A protein and the small-molecule ligand that binds it are described below.
Small molecule (SMILES): CNC(=O)[C@H]1Cc2ccc(NS(=O)(=O)O)cc2CN1C(=O)OC(C)(C)C

Sequence of chain 1.A:
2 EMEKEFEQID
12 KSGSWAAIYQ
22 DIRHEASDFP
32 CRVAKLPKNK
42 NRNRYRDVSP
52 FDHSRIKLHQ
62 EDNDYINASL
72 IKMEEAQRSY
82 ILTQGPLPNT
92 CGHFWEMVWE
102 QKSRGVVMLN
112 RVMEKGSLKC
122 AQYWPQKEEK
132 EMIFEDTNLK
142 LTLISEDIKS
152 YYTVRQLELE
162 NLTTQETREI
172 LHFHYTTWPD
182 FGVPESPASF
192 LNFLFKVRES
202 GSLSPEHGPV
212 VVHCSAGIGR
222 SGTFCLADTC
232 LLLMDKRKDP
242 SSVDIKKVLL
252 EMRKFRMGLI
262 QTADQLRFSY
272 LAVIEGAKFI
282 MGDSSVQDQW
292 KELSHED

Binding-site contacts:
Ligand atom C11 contacts residue TYR46 of chain 1.A at 3.2 Å (hydrophobic).
Ligand atom C2 contacts residue PHE182 of chain 1.A at 3.3 Å (hydrophobic).
Ligand atom S1 contacts residue ASP181 of chain 1.A at 3.8 Å.
Ligand atom C5 contacts residue ASP181 of chain 1.A at 3.9 Å.
Ligand atom N1 contacts residue ASP181 of chain 1.A at 3.2 Å (salt-bridge).
Ligand atom C6 contacts residue PHE182 of chain 1.A at 3.6 Å (hydrophobic).
Ligand atom N2 contacts residue TYR46 of chain 1.A at 3.3 Å.
Ligand atom C5 contacts residue PHE182 of chain 1.A at 3.4 Å (hydrophobic).
Ligand atom O5 contacts residue ARG221 of chain 1.A at 3.1 Å (salt-bridge).
Ligand atom O5 contacts residue CYS215 of chain 1.A at 3.6 Å (h-bond).
Ligand atom O6 contacts residue ARG221 of chain 1.A at 3.1 Å (salt-bridge).
Ligand atom C4 contacts residue PHE182 of chain 1.A at 3.8 Å (hydrophobic).
Ligand atom C4 contacts residue ALA217 of chain 1.A at 3.1 Å (hydrophobic).
Ligand atom C7 contacts residue TYR46 of chain 1.A at 3.6 Å (hydrophobic).
Ligand atom O2 contacts residue TYR46 of chain 1.A at 3.7 Å.
Ligand atom O5 contacts residue ASP181 of chain 1.A at 3.6 Å.
Ligand atom O4 contacts residue GLY220 of chain 1.A at 2.8 Å (h-bond).
Ligand atom C14 contacts residue TYR46 of chain 1.A at 3.3 Å (hydrophobic).
Ligand atom C9 contacts residue TYR46 of chain 1.A at 3.9 Å (hydrophobic).
Ligand atom S1 contacts residue GLY220 of chain 1.A at 3.7 Å.
Ligand atom N3 contacts residue PHE182 of chain 1.A at 3.8 Å.
Ligand atom O4 contacts residue ALA217 of chain 1.A at 3.3 Å.
Ligand atom O4 contacts residue CYS215 of chain 1.A at 3.2 Å (h-bond).
Ligand atom C1 contacts residue ALA217 of chain 1.A at 3.4 Å (hydrophobic).
Ligand atom O4 contacts residue ILE219 of chain 1.A at 3.3 Å (h-bond).
Ligand atom C15 contacts residue TYR46 of chain 1.A at 2.8 Å (hydrophobic).
Ligand atom O6 contacts residue GLY220 of chain 1.A at 3.6 Å.
Ligand atom O5 contacts residue SER216 of chain 1.A at 3.2 Å (h-bond).
Ligand atom C2 contacts residue ASP181 of chain 1.A at 3.6 Å.
Ligand atom C8 contacts residue TYR46 of chain 1.A at 3.5 Å (hydrophobic).
Ligand atom O4 contacts residue GLY218 of chain 1.A at 3.6 Å (h-bond).
Ligand atom S1 contacts residue CYS215 of chain 1.A at 3.4 Å (h-bond).
Ligand atom O5 contacts residue ALA217 of chain 1.A at 3.2 Å (h-bond).
Ligand atom C12 contacts residue TYR46 of chain 1.A at 3.5 Å (hydrophobic).
Ligand atom C16 contacts residue PHE182 of chain 1.A at 3.9 Å (hydrophobic).
Ligand atom C4 contacts residue ILE219 of chain 1.A at 3.8 Å (hydrophobic).
Ligand atom O1 contacts residue TYR46 of chain 1.A at 3.4 Å.
Ligand atom O6 contacts residue CYS215 of chain 1.A at 3.7 Å.
Ligand atom C5 contacts residue ALA217 of chain 1.A at 3.6 Å (hydrophobic).
Ligand atom O6 contacts residue ASP181 of chain 1.A at 3.5 Å (salt-bridge).